This small molecule binds to this protein.
Small molecule (SMILES): CC(C)C[C@@H]1NC(=O)[C@H](CCCN=C(N)N)NC(=O)[C@H](CC2=CN=C3C=CC=CC23)NC(=O)[C@H](CC(C)C)NC(=O)[C@H](CC(N)=O)NC(=O)[C@](C)(NC(=O)[C@H](Cc2ccccc2)NC(=O)[C@@H](NC(=O)[C@H](CCC(N)=O)NC(=O)[C@H](C)N)[C@@H](C)O)CCCCCCCCCCC[C@@](C)(C(=O)N[C@@H](CCC(N)=O)C(=O)N[C@@H](CC(N)=O)C(N)=O)NC(=O)[C@H](CC(C)C)NC1=O

Sequence of chain 1.B:
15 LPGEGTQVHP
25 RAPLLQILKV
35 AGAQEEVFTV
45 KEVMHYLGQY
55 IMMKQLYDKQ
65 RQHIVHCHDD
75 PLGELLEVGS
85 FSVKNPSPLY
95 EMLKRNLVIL

Binding-site contacts:
Ligand atom CA contacts residue GLN66 of chain 1.B at 3.3 Å.
Ligand atom C contacts residue GLN66 of chain 1.B at 3.5 Å.
Ligand atom CB contacts residue LYS45 of chain 1.B at 3.4 Å.
Ligand atom CE1 contacts residue ILE55 of chain 1.B at 3.7 Å (hydrophobic).
Ligand atom CG contacts residue LYS45 of chain 1.B at 3.1 Å.
Ligand atom N contacts residue GLN66 of chain 1.B at 2.9 Å (h-bond).
Ligand atom O contacts residue GLN66 of chain 1.B at 3.7 Å.
Ligand atom CH2 contacts residue LEU93 of chain 1.B at 3.5 Å (hydrophobic).
Ligand atom CD1 contacts residue GLN66 of chain 1.B at 3.5 Å.
Ligand atom CB contacts residue GLN66 of chain 1.B at 3.8 Å.
Ligand atom CD1 contacts residue GLY52 of chain 1.B at 3.6 Å.
Ligand atom CZ2 contacts residue MET48 of chain 1.B at 3.6 Å (hydrophobic).
Ligand atom CE3 contacts residue VAL87 of chain 1.B at 3.8 Å (hydrophobic).
Ligand atom CZ3 contacts residue ILE55 of chain 1.B at 3.7 Å (hydrophobic).
Ligand atom NE1 contacts residue GLY52 of chain 1.B at 3.4 Å.
Ligand atom CB1 contacts residue LYS45 of chain 1.B at 3.2 Å.
Ligand atom CH2 contacts residue ILE55 of chain 1.B at 3.8 Å (hydrophobic).
Ligand atom CE2 contacts residue GLY52 of chain 1.B at 3.6 Å.
Ligand atom CD1 contacts residue TYR61 of chain 1.B at 3.8 Å (hydrophobic).
Ligand atom CD2 contacts residue MET48 of chain 1.B at 3.7 Å (hydrophobic).
Ligand atom CB contacts residue TYR61 of chain 1.B at 3.6 Å (hydrophobic).
Ligand atom CG contacts residue TYR61 of chain 1.B at 3.7 Å (hydrophobic).
Ligand atom CB1 contacts residue MET48 of chain 1.B at 3.7 Å (hydrophobic).
Ligand atom CE2 contacts residue MET48 of chain 1.B at 3.6 Å (hydrophobic).
Ligand atom O contacts residue VAL87 of chain 1.B at 3.7 Å.
Ligand atom CA contacts residue LYS45 of chain 1.B at 3.0 Å.
Ligand atom N contacts residue LYS45 of chain 1.B at 2.8 Å (salt-bridge).
Ligand atom CE2 contacts residue GLY52 of chain 1.B at 3.5 Å.
Ligand atom CD1 contacts residue GLN66 of chain 1.B at 3.7 Å.
Ligand atom C contacts residue LYS45 of chain 1.B at 1.9 Å.
Ligand atom CZ2 contacts residue GLY52 of chain 1.B at 3.8 Å.
Ligand atom CZ contacts residue ILE55 of chain 1.B at 3.4 Å (hydrophobic).
Ligand atom NE1 contacts residue MET48 of chain 1.B at 2.8 Å (h-bond).
Ligand atom CD1 contacts residue HIS67 of chain 1.B at 3.5 Å.
Ligand atom CA contacts residue LYS45 of chain 1.B at 3.1 Å.
Ligand atom CD contacts residue HIS49 of chain 1.B at 3.7 Å.
Ligand atom CD1 contacts residue TYR94 of chain 1.B at 3.4 Å (hydrophobic).
Ligand atom CE2 contacts residue ILE55 of chain 1.B at 3.7 Å (hydrophobic).
Ligand atom CAQ contacts residue GLN53 of chain 1.B at 3.6 Å.
Ligand atom O contacts residue LYS45 of chain 1.B at 1.3 Å (salt-bridge).